Sequence of chain 1.A:
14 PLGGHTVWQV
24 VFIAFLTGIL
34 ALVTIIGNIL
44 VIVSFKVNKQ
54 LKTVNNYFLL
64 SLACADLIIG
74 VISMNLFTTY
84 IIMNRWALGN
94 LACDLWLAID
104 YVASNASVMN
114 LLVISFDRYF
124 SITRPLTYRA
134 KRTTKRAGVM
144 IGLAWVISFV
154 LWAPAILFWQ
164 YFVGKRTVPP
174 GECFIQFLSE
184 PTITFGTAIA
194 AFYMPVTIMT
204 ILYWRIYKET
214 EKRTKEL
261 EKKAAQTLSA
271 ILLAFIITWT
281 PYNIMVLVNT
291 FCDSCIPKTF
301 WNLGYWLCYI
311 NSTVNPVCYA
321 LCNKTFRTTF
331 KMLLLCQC

Binding-site contacts:
Ligand atom CAL contacts residue TYR131 of chain 1.A at 3.6 Å (hydrophobic).
Ligand atom CAC contacts residue MET112 of chain 1.A at 3.6 Å (hydrophobic).
Ligand atom CAB contacts residue ALA193 of chain 1.A at 3.3 Å (hydrophobic).
Ligand atom CAA contacts residue ALA193 of chain 1.A at 3.3 Å (hydrophobic).
Ligand atom OAG contacts residue PHE123 of chain 1.A at 3.6 Å.
Ligand atom CAC contacts residue ILE150 of chain 1.A at 3.6 Å (hydrophobic).
Ligand atom OAF contacts residue ARG139 of chain 1.A at 3.3 Å.
Ligand atom OAH contacts residue ARG139 of chain 1.A at 2.6 Å (salt-bridge).
Ligand atom CAQ contacts residue PHE119 of chain 1.A at 3.5 Å (hydrophobic).
Ligand atom CAK contacts residue PHE119 of chain 1.A at 3.5 Å (hydrophobic).
Ligand atom CAP contacts residue LEU115 of chain 1.A at 3.9 Å (hydrophobic).
Ligand atom CBE contacts residue LEU115 of chain 1.A at 4.2 Å (hydrophobic).
Ligand atom CAX contacts residue ARG139 of chain 1.A at 3.6 Å.
Ligand atom CAB contacts residue ILE150 of chain 1.A at 4.2 Å (hydrophobic).
Ligand atom CAA contacts residue MET197 of chain 1.A at 3.7 Å (hydrophobic).
Ligand atom CBD contacts residue PHE119 of chain 1.A at 4.4 Å (hydrophobic).
Ligand atom CBG contacts residue PHE119 of chain 1.A at 3.8 Å (hydrophobic).
Ligand atom CAA contacts residue PRO198 of chain 1.A at 4.2 Å (hydrophobic).
Ligand atom CAS contacts residue LEU146 of chain 1.A at 4.5 Å (hydrophobic).
Ligand atom CAX contacts residue TYR131 of chain 1.A at 4.2 Å (hydrophobic).
Ligand atom CAI contacts residue PHE123 of chain 1.A at 4.3 Å (hydrophobic).
Ligand atom OAF contacts residue ARG135 of chain 1.A at 3.5 Å.
Ligand atom CBA contacts residue ALA193 of chain 1.A at 3.9 Å (hydrophobic).
Ligand atom OAF contacts residue TYR131 of chain 1.A at 3.9 Å.
Ligand atom CAP contacts residue PHE119 of chain 1.A at 4.1 Å (hydrophobic).
Ligand atom CAT contacts residue MET143 of chain 1.A at 3.5 Å (hydrophobic).
Ligand atom OAG contacts residue TYR131 of chain 1.A at 3.3 Å.
Ligand atom CAR contacts residue MET143 of chain 1.A at 4.0 Å (hydrophobic).
Ligand atom OAH contacts residue ARG135 of chain 1.A at 4.0 Å.
Ligand atom CAM contacts residue TYR131 of chain 1.A at 4.3 Å (hydrophobic).
Ligand atom CAI contacts residue PHE119 of chain 1.A at 4.0 Å (hydrophobic).
Ligand atom CAY contacts residue TYR131 of chain 1.A at 3.9 Å (hydrophobic).
Ligand atom OAH contacts residue LYS134 of chain 1.A at 4.1 Å.
Ligand atom CAX contacts residue ARG135 of chain 1.A at 3.9 Å.

The small molecule below binds the protein below.
Small molecule (SMILES): CC(C)CCC[C@@H](C)[C@H]1CC[C@H]2[C@@H]3CC=C4C[C@@H](OC(=O)CCC(=O)O)CC[C@]4(C)[C@H]3CC[C@]12C